This protein binds this small molecule.
Small molecule (SMILES): Nc1ncnc2c1ncn2[C@H]1C[C@H](O)[C@@H](CO[P](=O)(O)N[P](=O)(O)OP(=O)(O)O)O1

Binding-site contacts:
Ligand atom N6 contacts residue GLN269 of chain 1.A at 3.6 Å.
Ligand atom N6 contacts residue TYR268 of chain 1.A at 3.3 Å (h-bond).
Ligand atom C2 contacts residue LEU44 of chain 1.A at 3.5 Å (hydrophobic).
Ligand atom O2A contacts residue ASP101 of chain 1.A at 3.1 Å (salt-bridge).
Ligand atom O1A contacts residue ASP205 of chain 1.A at 3.1 Å (salt-bridge).
Ligand atom O2A contacts residue MG1 of chain 1.D at 2.0 Å.
Ligand atom O1A contacts residue ARG58 of chain 1.A at 3.0 Å (salt-bridge).
Ligand atom C8 contacts residue HIS109 of chain 1.A at 3.2 Å.
Ligand atom O1A contacts residue FE1 of chain 1.C at 2.1 Å.
Ligand atom O1B contacts residue MG1 of chain 1.E at 2.2 Å.
Ligand atom O1A contacts residue ASP101 of chain 1.A at 3.0 Å (salt-bridge).
Ligand atom PB contacts residue MG1 of chain 1.E at 3.5 Å.
Ligand atom N1 contacts residue TYR268 of chain 1.A at 2.9 Å (h-bond).
Ligand atom PG contacts residue MG1 of chain 1.E at 3.4 Å.
Ligand atom C4' contacts residue ARG58 of chain 1.A at 3.4 Å.
Ligand atom O3' contacts residue ASP213 of chain 1.A at 2.7 Å (salt-bridge).
Ligand atom O2G contacts residue LYS206 of chain 1.A at 3.4 Å.
Ligand atom O2G contacts residue TYR209 of chain 1.A at 2.6 Å (h-bond).
Ligand atom O5' contacts residue HIS109 of chain 1.A at 3.0 Å (h-bond).
Ligand atom O1B contacts residue ASP205 of chain 1.A at 3.4 Å (salt-bridge).
Ligand atom C3' contacts residue ASP213 of chain 1.A at 3.5 Å.
Ligand atom O4' contacts residue ARG58 of chain 1.A at 3.3 Å (salt-bridge).
Ligand atom PA contacts residue ARG58 of chain 1.A at 3.6 Å.
Ligand atom O1G contacts residue LYS206 of chain 1.A at 3.1 Å (salt-bridge).
Ligand atom O1A contacts residue HIS61 of chain 1.A at 3.3 Å (h-bond).
Ligand atom O2A contacts residue HIS127 of chain 1.A at 2.9 Å (h-bond).
Ligand atom PA contacts residue FE1 of chain 1.C at 3.3 Å.
Ligand atom O3' contacts residue GLN43 of chain 1.A at 3.0 Å (h-bond).
Ligand atom O3' contacts residue TYR209 of chain 1.A at 3.5 Å.
Ligand atom C3' contacts residue TYR209 of chain 1.A at 3.6 Å (hydrophobic).
Ligand atom PA contacts residue MG1 of chain 1.D at 3.2 Å.
Ligand atom O4' contacts residue HIS109 of chain 1.A at 3.2 Å.
Ligand atom O2A contacts residue HIS104 of chain 1.A at 3.1 Å (h-bond).
Ligand atom N3A contacts residue ASP205 of chain 1.A at 2.9 Å (salt-bridge).
Ligand atom O1G contacts residue MG1 of chain 1.E at 2.0 Å.
Ligand atom O3G contacts residue ARG260 of chain 1.A at 3.1 Å (salt-bridge).
Ligand atom O2G contacts residue ARG260 of chain 1.A at 2.9 Å (salt-bridge).
Ligand atom O2B contacts residue HIS109 of chain 1.A at 3.3 Å (h-bond).
Ligand atom C6 contacts residue TYR268 of chain 1.A at 3.2 Å (hydrophobic).
Ligand atom O5' contacts residue ARG58 of chain 1.A at 3.6 Å.

Sequence of chain 1.A:
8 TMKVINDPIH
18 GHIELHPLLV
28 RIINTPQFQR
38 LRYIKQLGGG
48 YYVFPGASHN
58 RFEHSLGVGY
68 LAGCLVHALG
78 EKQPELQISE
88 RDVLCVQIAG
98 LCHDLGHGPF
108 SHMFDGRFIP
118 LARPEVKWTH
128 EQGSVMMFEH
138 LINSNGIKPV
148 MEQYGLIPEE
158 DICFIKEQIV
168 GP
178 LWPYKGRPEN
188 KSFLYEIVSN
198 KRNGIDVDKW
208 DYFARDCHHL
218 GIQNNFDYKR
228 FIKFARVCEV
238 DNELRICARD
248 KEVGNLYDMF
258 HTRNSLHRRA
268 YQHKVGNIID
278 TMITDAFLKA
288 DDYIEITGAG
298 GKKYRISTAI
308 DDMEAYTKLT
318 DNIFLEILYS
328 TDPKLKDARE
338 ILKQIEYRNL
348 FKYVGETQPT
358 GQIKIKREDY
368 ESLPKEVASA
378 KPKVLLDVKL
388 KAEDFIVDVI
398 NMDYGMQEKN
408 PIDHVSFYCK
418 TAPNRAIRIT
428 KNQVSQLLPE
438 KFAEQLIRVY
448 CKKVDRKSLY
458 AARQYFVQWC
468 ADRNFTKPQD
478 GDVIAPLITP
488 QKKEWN